Sequence of chain 1.A:
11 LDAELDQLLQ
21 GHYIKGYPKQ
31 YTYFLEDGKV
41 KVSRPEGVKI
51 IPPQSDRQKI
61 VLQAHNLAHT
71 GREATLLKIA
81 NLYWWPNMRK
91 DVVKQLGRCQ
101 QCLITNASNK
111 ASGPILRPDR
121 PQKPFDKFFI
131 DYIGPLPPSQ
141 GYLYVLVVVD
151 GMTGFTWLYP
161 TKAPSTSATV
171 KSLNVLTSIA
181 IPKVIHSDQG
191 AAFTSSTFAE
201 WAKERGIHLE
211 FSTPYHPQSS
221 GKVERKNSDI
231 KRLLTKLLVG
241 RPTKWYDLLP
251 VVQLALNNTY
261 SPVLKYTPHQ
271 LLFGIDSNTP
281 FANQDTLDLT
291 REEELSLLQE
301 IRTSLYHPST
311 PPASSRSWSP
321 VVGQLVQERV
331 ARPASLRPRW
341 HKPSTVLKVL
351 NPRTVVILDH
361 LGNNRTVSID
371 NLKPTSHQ

Binding-site contacts:
Ligand atom CAZ contacts residue MG1 of chain 1.L at 3.1 Å.
Ligand atom OAH contacts residue MG1 of chain 1.L at 2.0 Å.
Ligand atom OAH contacts residue GLU224 of chain 1.A at 3.0 Å (salt-bridge).
Ligand atom CAU contacts residue GLU224 of chain 1.A at 3.5 Å.
Ligand atom CAJ contacts residue PRO217 of chain 1.A at 3.6 Å (hydrophobic).
Ligand atom CAW contacts residue TYR215 of chain 1.A at 3.5 Å (hydrophobic).
Ligand atom CAJ contacts residue GLU224 of chain 1.A at 3.6 Å.
Ligand atom NAR contacts residue PRO217 of chain 1.A at 3.4 Å.
Ligand atom CAZ contacts residue ASP188 of chain 1.A at 3.7 Å.
Ligand atom CAU contacts residue MG1 of chain 1.L at 3.0 Å.
Ligand atom CAM contacts residue PRO217 of chain 1.A at 3.9 Å (hydrophobic).
Ligand atom OAG contacts residue ASP188 of chain 1.A at 2.8 Å (salt-bridge).
Ligand atom CBD contacts residue MG1 of chain 1.K at 2.6 Å.
Ligand atom NAP contacts residue TYR215 of chain 1.A at 3.5 Å.
Ligand atom CAU contacts residue PRO217 of chain 1.A at 3.6 Å (hydrophobic).
Ligand atom CAZ contacts residue MG1 of chain 1.K at 2.8 Å.
Ligand atom OAF contacts residue TYR215 of chain 1.A at 3.6 Å.
Ligand atom OAG contacts residue MG1 of chain 1.K at 1.8 Å.
Ligand atom CAV contacts residue TYR215 of chain 1.A at 3.7 Å (hydrophobic).
Ligand atom CAL contacts residue PRO217 of chain 1.A at 3.4 Å (hydrophobic).
Ligand atom CBD contacts residue ASP188 of chain 1.A at 3.5 Å.
Ligand atom CAA contacts residue GLN189 of chain 1.A at 3.7 Å.
Ligand atom FAI contacts residue GLN218 of chain 1.A at 3.5 Å.
Ligand atom NAO contacts residue TYR215 of chain 1.A at 3.6 Å.
Ligand atom OAG contacts residue ASP131 of chain 1.A at 3.9 Å.
Ligand atom OAH contacts residue MG1 of chain 1.K at 2.3 Å.
Ligand atom CAL contacts residue GLU224 of chain 1.A at 3.7 Å.
Ligand atom OAT contacts residue TYR215 of chain 1.A at 3.1 Å (h-bond).
Ligand atom CBB contacts residue MG1 of chain 1.L at 3.5 Å.
Ligand atom CAZ contacts residue GLU224 of chain 1.A at 3.8 Å.
Ligand atom CBB contacts residue PRO217 of chain 1.A at 3.8 Å (hydrophobic).
Ligand atom CAA contacts residue PRO214 of chain 1.A at 3.8 Å (hydrophobic).
Ligand atom OAE contacts residue MG1 of chain 1.L at 2.0 Å.
Ligand atom OAH contacts residue ASP131 of chain 1.A at 3.0 Å (salt-bridge).
Ligand atom NAQ contacts residue PRO217 of chain 1.A at 3.6 Å.
Ligand atom OAE contacts residue GLU224 of chain 1.A at 2.9 Å (salt-bridge).
Ligand atom CBA contacts residue TYR215 of chain 1.A at 3.8 Å (hydrophobic).
Ligand atom OAH contacts residue ASP188 of chain 1.A at 3.4 Å (salt-bridge).
Ligand atom CAY contacts residue PRO217 of chain 1.A at 3.5 Å (hydrophobic).
Ligand atom NAS contacts residue TYR215 of chain 1.A at 3.7 Å.

A small-molecule ligand and the protein it binds are described below.
Small molecule (SMILES): Cc1nnc(C(=O)NC(C)(C)c2nc(C(=O)NCc3ccc(F)cc3)c(O)c(=O)n2C)o1